Sequence of chain 1.B:
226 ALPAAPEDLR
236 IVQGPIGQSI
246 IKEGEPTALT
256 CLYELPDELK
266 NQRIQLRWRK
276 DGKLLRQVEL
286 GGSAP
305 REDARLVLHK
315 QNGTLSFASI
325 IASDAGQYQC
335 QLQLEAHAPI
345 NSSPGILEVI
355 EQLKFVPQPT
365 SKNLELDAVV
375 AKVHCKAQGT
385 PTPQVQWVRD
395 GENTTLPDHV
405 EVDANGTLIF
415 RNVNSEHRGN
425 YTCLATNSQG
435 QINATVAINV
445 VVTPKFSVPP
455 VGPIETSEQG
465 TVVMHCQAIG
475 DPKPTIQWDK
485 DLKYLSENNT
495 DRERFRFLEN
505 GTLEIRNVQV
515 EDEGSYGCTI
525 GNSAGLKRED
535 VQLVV

The small molecule below binds the protein below.
Small molecule (SMILES): CC(=O)N[C@@H]1[C@@H](O)[C@H](O)[C@@H](CO)O[C@H]1O

Binding-site contacts:
Ligand atom C5 contacts residue ASN424 of chain 1.B at 3.7 Å.
Ligand atom C8 contacts residue ASN424 of chain 1.B at 4.4 Å.
Ligand atom C7 contacts residue GLY423 of chain 1.B at 4.2 Å.
Ligand atom C7 contacts residue ASN424 of chain 1.B at 3.6 Å.
Ligand atom C3 contacts residue ASN424 of chain 1.B at 3.8 Å.
Ligand atom O7 contacts residue ALA441 of chain 1.B at 3.6 Å.
Ligand atom C8 contacts residue ASN443 of chain 1.B at 3.6 Å.
Ligand atom C4 contacts residue ASN424 of chain 1.B at 4.2 Å.
Ligand atom O7 contacts residue ASN443 of chain 1.B at 4.3 Å.
Ligand atom C8 contacts residue ARG422 of chain 1.B at 3.5 Å.
Ligand atom C2 contacts residue ASN424 of chain 1.B at 2.4 Å.
Ligand atom C7 contacts residue ALA441 of chain 1.B at 4.3 Å (hydrophobic).
Ligand atom O3 contacts residue ARG422 of chain 1.B at 3.1 Å (salt-bridge).
Ligand atom C8 contacts residue GLY423 of chain 1.B at 3.6 Å.
Ligand atom O7 contacts residue ARG422 of chain 1.B at 4.3 Å.
Ligand atom C7 contacts residue ASN443 of chain 1.B at 4.3 Å.
Ligand atom O5 contacts residue ASN424 of chain 1.B at 2.4 Å (h-bond).
Ligand atom O7 contacts residue ASN424 of chain 1.B at 3.8 Å.
Ligand atom N2 contacts residue ARG422 of chain 1.B at 3.9 Å.
Ligand atom N2 contacts residue ASN424 of chain 1.B at 2.9 Å (h-bond).
Ligand atom N2 contacts residue GLY423 of chain 1.B at 4.2 Å.
Ligand atom C1 contacts residue ASN424 of chain 1.B at 1.4 Å.
Ligand atom C7 contacts residue ARG422 of chain 1.B at 3.8 Å.
Ligand atom C8 contacts residue ILE442 of chain 1.B at 3.4 Å (hydrophobic).
Ligand atom C3 contacts residue ARG422 of chain 1.B at 4.1 Å.